A small-molecule ligand and the protein it binds are described below.
Small molecule (SMILES): CC(=O)N[C@@H]1[C@@H](O)[C@H](O)[C@@H](CO)O[C@H]1O

Binding-site contacts:
Ligand atom C4 contacts residue ASN31 of chain 1.L at 4.3 Å.
Ligand atom O6 contacts residue ASN31 of chain 1.L at 4.0 Å.
Ligand atom O5 contacts residue ASN31 of chain 1.L at 2.4 Å (h-bond).
Ligand atom O7 contacts residue LYS30 of chain 1.L at 4.3 Å.
Ligand atom N2 contacts residue ASN31 of chain 1.L at 3.1 Å (h-bond).
Ligand atom C5 contacts residue ASN31 of chain 1.L at 3.7 Å.
Ligand atom C1 contacts residue ASN31 of chain 1.L at 1.5 Å.
Ligand atom O7 contacts residue ASN31 of chain 1.L at 3.2 Å (h-bond).
Ligand atom C3 contacts residue ASN31 of chain 1.L at 3.9 Å.
Ligand atom C2 contacts residue ASN31 of chain 1.L at 2.6 Å.
Ligand atom C6 contacts residue ASN31 of chain 1.L at 4.3 Å.
Ligand atom C7 contacts residue ASN31 of chain 1.L at 3.5 Å.

Sequence of chain 1.L:
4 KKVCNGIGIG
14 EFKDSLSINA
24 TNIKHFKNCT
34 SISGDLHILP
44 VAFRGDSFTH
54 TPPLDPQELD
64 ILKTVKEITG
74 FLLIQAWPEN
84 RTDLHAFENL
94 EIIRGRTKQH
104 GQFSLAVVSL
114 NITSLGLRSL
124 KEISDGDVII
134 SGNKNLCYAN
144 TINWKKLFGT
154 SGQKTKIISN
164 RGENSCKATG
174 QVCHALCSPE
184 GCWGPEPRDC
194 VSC